Sequence of chain 1.A:
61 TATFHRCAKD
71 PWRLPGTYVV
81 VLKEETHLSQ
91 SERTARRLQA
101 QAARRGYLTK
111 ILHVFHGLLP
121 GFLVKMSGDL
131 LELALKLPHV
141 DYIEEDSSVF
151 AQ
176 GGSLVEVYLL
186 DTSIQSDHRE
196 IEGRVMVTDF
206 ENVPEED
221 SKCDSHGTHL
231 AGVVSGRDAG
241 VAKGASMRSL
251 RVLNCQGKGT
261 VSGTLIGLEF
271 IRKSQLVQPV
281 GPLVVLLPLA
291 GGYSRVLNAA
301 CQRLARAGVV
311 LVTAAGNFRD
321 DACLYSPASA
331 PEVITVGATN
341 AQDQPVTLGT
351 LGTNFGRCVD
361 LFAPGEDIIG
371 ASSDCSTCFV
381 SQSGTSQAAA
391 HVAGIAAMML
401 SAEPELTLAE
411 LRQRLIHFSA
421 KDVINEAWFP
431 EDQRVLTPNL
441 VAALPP

A small-molecule ligand and the protein it binds are described below.
Small molecule (SMILES): CC[C@H](C)[C@@H]1NC(=O)[C@H](CCCN=C(N)N)NC(=O)[C@H](CCC(N)=O)NC(=O)[C@H](CC(C)C)NC(=O)[C@H](CC(N)=O)NC(=O)[C@H](CC2=c3ccccc3=NC2)NC(=O)[C@@H]2CCCN2C(=O)[C@H](CC(C)C)NC(=O)[C@H](CCCN=C(N)N)NC(=O)[C@@H](N)CSSC[C@@H](C=O)NC(=O)[C@@H]2CCCN2C(=O)[C@H](CC(C)C)NC(=O)CNC1=O

Sequence of chain 1.C:
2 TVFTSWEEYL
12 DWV

Binding-site contacts:
Ligand atom CZ3 contacts residue ASN340 of chain 1.A at 3.8 Å.
Ligand atom CH2 contacts residue ALA341 of chain 1.A at 3.5 Å (hydrophobic).
Ligand atom CG contacts residue LEU444 of chain 1.A at 3.9 Å (hydrophobic).
Ligand atom CH2 contacts residue THR339 of chain 1.A at 3.7 Å.
Ligand atom CB contacts residue ILE369 of chain 1.A at 3.8 Å (hydrophobic).
Ligand atom CH2 contacts residue ASN340 of chain 1.A at 3.5 Å.
Ligand atom NH1 contacts residue LEU11 of chain 1.C at 3.6 Å.
Ligand atom O contacts residue LEU444 of chain 1.A at 3.8 Å.
Ligand atom CZ2 contacts residue PRO364 of chain 1.A at 3.8 Å (hydrophobic).
Ligand atom CG2 contacts residue ALA442 of chain 1.A at 3.5 Å (hydrophobic).
Ligand atom CZ2 contacts residue ALA341 of chain 1.A at 3.8 Å (hydrophobic).
Ligand atom NE1 contacts residue ASP367 of chain 1.A at 3.0 Å (salt-bridge).
Ligand atom CZ contacts residue ALA341 of chain 1.A at 3.2 Å (hydrophobic).
Ligand atom NH1 contacts residue ASP343 of chain 1.A at 3.4 Å (salt-bridge).
Ligand atom NH1 contacts residue ALA341 of chain 1.A at 2.8 Å (h-bond).
Ligand atom CB contacts residue TYR10 of chain 1.C at 3.4 Å (hydrophobic).
Ligand atom CB contacts residue HIS391 of chain 1.A at 3.7 Å.
Ligand atom CB contacts residue ILE368 of chain 1.A at 3.7 Å (hydrophobic).
Ligand atom CH2 contacts residue PRO364 of chain 1.A at 3.4 Å (hydrophobic).
Ligand atom CG contacts residue ILE369 of chain 1.A at 3.8 Å (hydrophobic).
Ligand atom CZ2 contacts residue ILE368 of chain 1.A at 3.7 Å (hydrophobic).
Ligand atom CB contacts residue PRO364 of chain 1.A at 3.6 Å (hydrophobic).
Ligand atom CD1 contacts residue ASP367 of chain 1.A at 3.6 Å.
Ligand atom CD1 contacts residue LEU444 of chain 1.A at 3.9 Å (hydrophobic).
Ligand atom NH2 contacts residue ALA341 of chain 1.A at 2.8 Å (h-bond).
Ligand atom CD1 contacts residue VAL241 of chain 1.A at 3.7 Å (hydrophobic).
Ligand atom CG2 contacts residue PRO364 of chain 1.A at 3.8 Å (hydrophobic).
Ligand atom CZ3 contacts residue ALA341 of chain 1.A at 3.6 Å (hydrophobic).
Ligand atom CD2 contacts residue ALA239 of chain 1.A at 3.6 Å (hydrophobic).
Ligand atom ND2 contacts residue HIS391 of chain 1.A at 3.3 Å (h-bond).
Ligand atom CD1 contacts residue VAL241 of chain 1.A at 3.8 Å (hydrophobic).
Ligand atom CB contacts residue LEU11 of chain 1.C at 3.8 Å (hydrophobic).
Ligand atom O contacts residue ALA443 of chain 1.A at 3.4 Å.
Ligand atom CG contacts residue TYR10 of chain 1.C at 3.6 Å (hydrophobic).
Ligand atom CE3 contacts residue ALA341 of chain 1.A at 3.7 Å (hydrophobic).
Ligand atom O contacts residue LEU444 of chain 1.A at 2.8 Å (h-bond).
Ligand atom CD1 contacts residue ALA239 of chain 1.A at 3.5 Å (hydrophobic).
Ligand atom NE1 contacts residue GLU366 of chain 1.A at 3.1 Å (salt-bridge).
Ligand atom CZ2 contacts residue GLU366 of chain 1.A at 2.9 Å.
Ligand atom CE2 contacts residue GLU366 of chain 1.A at 3.3 Å.